Sequence of chain 1.C:
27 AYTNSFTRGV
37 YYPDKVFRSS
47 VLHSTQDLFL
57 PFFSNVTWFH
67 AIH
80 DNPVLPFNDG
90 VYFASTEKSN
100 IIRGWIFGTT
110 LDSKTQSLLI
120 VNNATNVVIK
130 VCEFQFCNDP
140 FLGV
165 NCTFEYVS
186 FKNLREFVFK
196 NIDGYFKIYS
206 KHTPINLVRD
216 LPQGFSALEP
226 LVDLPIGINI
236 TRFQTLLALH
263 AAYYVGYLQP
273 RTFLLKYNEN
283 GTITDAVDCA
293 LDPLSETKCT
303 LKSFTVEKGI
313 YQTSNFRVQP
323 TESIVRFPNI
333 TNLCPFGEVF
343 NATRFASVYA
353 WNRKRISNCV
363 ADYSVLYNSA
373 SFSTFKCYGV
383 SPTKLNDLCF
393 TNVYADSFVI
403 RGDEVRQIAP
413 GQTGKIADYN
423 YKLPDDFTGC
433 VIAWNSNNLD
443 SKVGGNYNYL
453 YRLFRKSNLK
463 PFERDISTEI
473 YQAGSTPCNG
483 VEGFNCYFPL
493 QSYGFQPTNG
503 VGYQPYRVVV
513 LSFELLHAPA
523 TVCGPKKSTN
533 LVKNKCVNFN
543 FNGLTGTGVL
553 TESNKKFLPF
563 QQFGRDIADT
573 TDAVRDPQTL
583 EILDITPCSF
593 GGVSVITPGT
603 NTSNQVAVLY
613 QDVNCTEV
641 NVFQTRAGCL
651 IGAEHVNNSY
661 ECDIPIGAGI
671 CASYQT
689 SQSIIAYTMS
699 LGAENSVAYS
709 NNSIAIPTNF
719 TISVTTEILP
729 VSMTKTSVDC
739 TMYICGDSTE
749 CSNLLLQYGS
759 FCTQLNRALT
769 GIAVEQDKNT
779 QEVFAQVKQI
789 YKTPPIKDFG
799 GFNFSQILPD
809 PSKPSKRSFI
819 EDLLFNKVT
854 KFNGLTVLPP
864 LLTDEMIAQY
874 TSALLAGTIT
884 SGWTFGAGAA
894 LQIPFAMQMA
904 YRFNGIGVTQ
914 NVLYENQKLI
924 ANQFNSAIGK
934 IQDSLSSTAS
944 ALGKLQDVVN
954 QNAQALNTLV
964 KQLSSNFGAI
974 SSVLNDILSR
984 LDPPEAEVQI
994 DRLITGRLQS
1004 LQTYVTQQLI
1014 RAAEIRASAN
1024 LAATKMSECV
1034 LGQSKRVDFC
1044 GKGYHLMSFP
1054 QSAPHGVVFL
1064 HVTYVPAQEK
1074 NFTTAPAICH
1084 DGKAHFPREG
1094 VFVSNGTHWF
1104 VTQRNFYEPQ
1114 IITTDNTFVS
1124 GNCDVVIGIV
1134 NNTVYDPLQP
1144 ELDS

Binding-site contacts:
Ligand atom N2 contacts residue ASN282 of chain 1.C at 2.9 Å (h-bond).
Ligand atom C2 contacts residue ASN282 of chain 1.C at 2.5 Å.
Ligand atom C8 contacts residue ASN280 of chain 1.C at 4.1 Å.
Ligand atom C1 contacts residue ASN282 of chain 1.C at 1.4 Å.
Ligand atom C3 contacts residue ASN282 of chain 1.C at 3.8 Å.
Ligand atom C7 contacts residue ASN282 of chain 1.C at 3.8 Å.
Ligand atom O5 contacts residue ASN282 of chain 1.C at 2.4 Å (h-bond).
Ligand atom C5 contacts residue ASN282 of chain 1.C at 3.7 Å.
Ligand atom C7 contacts residue ASN280 of chain 1.C at 4.5 Å.
Ligand atom C8 contacts residue GLU281 of chain 1.C at 3.5 Å.
Ligand atom O7 contacts residue ASN282 of chain 1.C at 4.2 Å.
Ligand atom C4 contacts residue ASN282 of chain 1.C at 4.2 Å.

This protein binds this small molecule.
Small molecule (SMILES): CC(=O)N[C@@H]1[C@@H](O)[C@H](O)[C@@H](CO)O[C@H]1O